Sequence of chain 1.F:
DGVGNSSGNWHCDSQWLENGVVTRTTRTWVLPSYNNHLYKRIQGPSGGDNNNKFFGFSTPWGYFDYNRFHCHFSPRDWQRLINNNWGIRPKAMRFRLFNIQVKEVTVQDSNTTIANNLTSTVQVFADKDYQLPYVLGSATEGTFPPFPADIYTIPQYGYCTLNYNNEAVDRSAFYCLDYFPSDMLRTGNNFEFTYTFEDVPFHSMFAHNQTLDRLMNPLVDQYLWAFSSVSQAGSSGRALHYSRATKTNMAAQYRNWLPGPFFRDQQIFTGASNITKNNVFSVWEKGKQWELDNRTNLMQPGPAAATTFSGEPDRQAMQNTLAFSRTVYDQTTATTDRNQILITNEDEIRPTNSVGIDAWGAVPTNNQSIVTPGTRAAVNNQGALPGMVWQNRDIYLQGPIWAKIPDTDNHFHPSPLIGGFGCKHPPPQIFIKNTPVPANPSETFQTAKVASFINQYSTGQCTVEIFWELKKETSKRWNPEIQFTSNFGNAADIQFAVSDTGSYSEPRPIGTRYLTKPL

Sequence of chain 1.Q:
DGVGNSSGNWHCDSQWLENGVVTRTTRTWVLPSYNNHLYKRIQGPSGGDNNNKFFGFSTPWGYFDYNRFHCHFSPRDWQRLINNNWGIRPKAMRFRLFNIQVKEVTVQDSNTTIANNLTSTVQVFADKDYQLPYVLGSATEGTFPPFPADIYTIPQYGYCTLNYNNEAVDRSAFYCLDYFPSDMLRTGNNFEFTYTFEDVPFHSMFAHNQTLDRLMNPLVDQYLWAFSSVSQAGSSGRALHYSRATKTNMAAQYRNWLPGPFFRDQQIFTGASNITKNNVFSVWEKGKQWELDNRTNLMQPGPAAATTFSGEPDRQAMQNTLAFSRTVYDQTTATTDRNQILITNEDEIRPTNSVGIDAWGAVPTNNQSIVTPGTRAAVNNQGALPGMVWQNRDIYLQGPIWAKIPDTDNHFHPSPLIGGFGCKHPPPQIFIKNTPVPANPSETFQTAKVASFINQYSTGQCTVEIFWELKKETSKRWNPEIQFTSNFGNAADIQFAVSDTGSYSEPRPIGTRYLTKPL

Binding-site contacts:
Ligand atom N1 contacts residue PRO217 of chain 1.Q at 4.1 Å.
Ligand atom C4' contacts residue HIS429 of chain 1.Q at 3.9 Å.
Ligand atom C5' contacts residue HIS427 of chain 1.F at 4.0 Å.
Ligand atom C4 contacts residue PRO217 of chain 1.Q at 3.8 Å (hydrophobic).
Ligand atom O2P contacts residue HIS427 of chain 1.F at 3.1 Å.
Ligand atom C6 contacts residue SER431 of chain 1.Q at 3.8 Å.
Ligand atom N6 contacts residue GLY436 of chain 1.Q at 3.8 Å.
Ligand atom C5 contacts residue SER431 of chain 1.Q at 4.0 Å.
Ligand atom C2' contacts residue PRO430 of chain 1.Q at 3.5 Å (hydrophobic).
Ligand atom O5' contacts residue HIS429 of chain 1.Q at 4.2 Å.
Ligand atom N3 contacts residue PRO217 of chain 1.Q at 3.9 Å.
Ligand atom N9 contacts residue ASN426 of chain 1.F at 4.1 Å.
Ligand atom C2' contacts residue HIS429 of chain 1.Q at 3.7 Å.
Ligand atom N7 contacts residue SER431 of chain 1.Q at 3.8 Å.
Ligand atom O2P contacts residue ASP425 of chain 1.F at 3.2 Å (salt-bridge).
Ligand atom O4' contacts residue ASN426 of chain 1.F at 4.0 Å.
Ligand atom P contacts residue ASP425 of chain 1.F at 3.7 Å.
Ligand atom C6 contacts residue PRO430 of chain 1.Q at 3.7 Å (hydrophobic).
Ligand atom N6 contacts residue ASN408 of chain 1.Q at 3.9 Å.
Ligand atom O2P contacts residue ASN426 of chain 1.F at 3.3 Å.
Ligand atom N6 contacts residue SER431 of chain 1.Q at 3.3 Å.
Ligand atom N6 contacts residue GLY438 of chain 1.Q at 4.2 Å.
Ligand atom C8 contacts residue ASP425 of chain 1.F at 4.1 Å.
Ligand atom C6 contacts residue PRO217 of chain 1.Q at 4.0 Å (hydrophobic).
Ligand atom C2 contacts residue GLY438 of chain 1.Q at 3.9 Å.
Ligand atom C2 contacts residue PRO217 of chain 1.Q at 3.8 Å (hydrophobic).
Ligand atom C3' contacts residue HIS429 of chain 1.Q at 3.7 Å.
Ligand atom N1 contacts residue GLY438 of chain 1.Q at 3.7 Å.
Ligand atom N9 contacts residue PRO217 of chain 1.Q at 4.2 Å.
Ligand atom N1 contacts residue PRO430 of chain 1.Q at 3.5 Å (h-bond).
Ligand atom C2 contacts residue PRO430 of chain 1.Q at 3.8 Å (hydrophobic).
Ligand atom N6 contacts residue PRO432 of chain 1.Q at 4.0 Å.
Ligand atom N7 contacts residue ASN426 of chain 1.F at 3.5 Å (h-bond).
Ligand atom C5 contacts residue PRO217 of chain 1.Q at 3.8 Å (hydrophobic).
Ligand atom N6 contacts residue PRO430 of chain 1.Q at 4.1 Å.
Ligand atom C8 contacts residue ASN426 of chain 1.F at 3.0 Å.
Ligand atom N7 contacts residue ASN408 of chain 1.Q at 3.5 Å (h-bond).
Ligand atom C5' contacts residue HIS429 of chain 1.Q at 3.1 Å.
Ligand atom O4' contacts residue HIS429 of chain 1.Q at 4.0 Å.
Ligand atom N3 contacts residue PRO430 of chain 1.Q at 4.1 Å.

A protein and the small-molecule ligand that binds it are described below.
Small molecule (SMILES): Nc1ncnc2c1ncn2[C@H]1C[C@H](O)[C@@H](COP(=O)(O)O)O1